Binding-site contacts:
Ligand atom C4 contacts residue THR316 of chain 1.A at 4.3 Å.
Ligand atom O14 contacts residue GLY317 of chain 1.A at 4.4 Å.
Ligand atom C7 contacts residue ASN340 of chain 1.A at 3.7 Å.
Ligand atom N1 contacts residue THR316 of chain 1.A at 3.8 Å.
Ligand atom N1 contacts residue ALA315 of chain 1.A at 3.4 Å (h-bond).
Ligand atom O8 contacts residue ASN340 of chain 1.A at 3.2 Å (h-bond).
Ligand atom O8 contacts residue ALA315 of chain 1.A at 3.9 Å.
Ligand atom C4 contacts residue ASN340 of chain 1.A at 3.5 Å.
Ligand atom C3 contacts residue ALA315 of chain 1.A at 4.3 Å (hydrophobic).
Ligand atom C3 contacts residue THR316 of chain 1.A at 4.3 Å.
Ligand atom C12 contacts residue ALA315 of chain 1.A at 3.5 Å (hydrophobic).
Ligand atom C7 contacts residue ALA315 of chain 1.A at 3.6 Å (hydrophobic).
Ligand atom C5 contacts residue GLY317 of chain 1.A at 3.8 Å.
Ligand atom C13 contacts residue ALA315 of chain 1.A at 3.7 Å (hydrophobic).
Ligand atom O9 contacts residue ALA315 of chain 1.A at 3.4 Å.
Ligand atom C2 contacts residue THR316 of chain 1.A at 3.9 Å.
Ligand atom C12 contacts residue THR316 of chain 1.A at 4.5 Å.
Ligand atom C12 contacts residue TYR218 of chain 1.A at 3.6 Å (hydrophobic).
Ligand atom C2 contacts residue GLY317 of chain 1.A at 4.1 Å.
Ligand atom C2 contacts residue ALA315 of chain 1.A at 4.2 Å (hydrophobic).
Ligand atom S6 contacts residue GLY317 of chain 1.A at 3.5 Å (h-bond).
Ligand atom S6 contacts residue THR316 of chain 1.A at 3.9 Å.
Ligand atom C3 contacts residue ASN340 of chain 1.A at 3.8 Å.
Ligand atom C5 contacts residue ASN340 of chain 1.A at 4.4 Å.
Ligand atom O14 contacts residue THR316 of chain 1.A at 4.1 Å.
Ligand atom C13 contacts residue THR316 of chain 1.A at 3.9 Å.
Ligand atom C5 contacts residue THR316 of chain 1.A at 4.3 Å.

Sequence of chain 1.A:
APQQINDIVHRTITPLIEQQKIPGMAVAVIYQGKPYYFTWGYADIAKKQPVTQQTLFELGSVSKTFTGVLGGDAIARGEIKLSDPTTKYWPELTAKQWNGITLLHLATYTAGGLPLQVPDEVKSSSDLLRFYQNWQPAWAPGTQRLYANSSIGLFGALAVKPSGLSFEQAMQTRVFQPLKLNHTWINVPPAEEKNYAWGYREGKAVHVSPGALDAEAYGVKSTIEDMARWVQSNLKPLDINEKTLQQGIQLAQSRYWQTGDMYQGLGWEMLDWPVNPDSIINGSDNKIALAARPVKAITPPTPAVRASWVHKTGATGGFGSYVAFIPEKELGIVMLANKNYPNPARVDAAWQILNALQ

A protein and the small-molecule ligand that binds it are described below.
Small molecule (SMILES): CC(=O)Nc1sccc1C(=O)O